The small molecule below binds the protein below.
Small molecule (SMILES): CC(=O)N[C@H]1[C@H](O[C@H]2[C@H](O)[C@@H](NC(C)=O)CO[C@@H]2CO)O[C@H](CO)[C@@H](O)[C@@H]1O

Sequence of chain 1.E:
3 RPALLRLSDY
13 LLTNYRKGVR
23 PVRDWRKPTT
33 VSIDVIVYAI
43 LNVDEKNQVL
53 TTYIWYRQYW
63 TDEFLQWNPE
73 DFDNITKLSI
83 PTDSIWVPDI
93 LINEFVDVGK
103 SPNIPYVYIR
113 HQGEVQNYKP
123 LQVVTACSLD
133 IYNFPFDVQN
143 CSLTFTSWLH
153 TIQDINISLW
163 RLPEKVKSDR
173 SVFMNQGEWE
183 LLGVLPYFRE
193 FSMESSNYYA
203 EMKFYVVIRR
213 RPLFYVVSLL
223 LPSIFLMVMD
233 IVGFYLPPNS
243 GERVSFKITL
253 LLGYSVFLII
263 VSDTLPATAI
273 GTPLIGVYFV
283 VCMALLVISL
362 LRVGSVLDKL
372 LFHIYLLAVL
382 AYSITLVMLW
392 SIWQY

Binding-site contacts:
Ligand atom C2 contacts residue LEU187 of chain 1.E at 4.4 Å (hydrophobic).
Ligand atom C7 contacts residue VAL209 of chain 1.E at 4.2 Å (hydrophobic).
Ligand atom C3 contacts residue LEU187 of chain 1.E at 4.3 Å (hydrophobic).
Ligand atom N2 contacts residue VAL209 of chain 1.E at 4.0 Å.
Ligand atom C5 contacts residue ASN142 of chain 1.E at 3.7 Å.
Ligand atom C8 contacts residue LEU187 of chain 1.E at 4.2 Å (hydrophobic).
Ligand atom C8 contacts residue TYR189 of chain 1.E at 3.9 Å (hydrophobic).
Ligand atom C5 contacts residue TYR207 of chain 1.E at 4.1 Å (hydrophobic).
Ligand atom O5 contacts residue TYR207 of chain 1.E at 4.3 Å.
Ligand atom C8 contacts residue TYR207 of chain 1.E at 4.4 Å (hydrophobic).
Ligand atom O5 contacts residue ASN142 of chain 1.E at 2.4 Å (h-bond).
Ligand atom C4 contacts residue ASN142 of chain 1.E at 4.2 Å.
Ligand atom C8 contacts residue VAL140 of chain 1.E at 4.2 Å (hydrophobic).
Ligand atom N2 contacts residue ASN142 of chain 1.E at 2.8 Å (h-bond).
Ligand atom C8 contacts residue VAL209 of chain 1.E at 3.5 Å (hydrophobic).
Ligand atom C3 contacts residue ASN142 of chain 1.E at 3.8 Å.
Ligand atom C8 contacts residue PRO188 of chain 1.E at 3.6 Å (hydrophobic).
Ligand atom C1 contacts residue ASN142 of chain 1.E at 1.4 Å.
Ligand atom O4 contacts residue LEU187 of chain 1.E at 3.6 Å.
Ligand atom C8 contacts residue ASN142 of chain 1.E at 4.3 Å.
Ligand atom C2 contacts residue ASN142 of chain 1.E at 2.4 Å.
Ligand atom C4 contacts residue LEU187 of chain 1.E at 4.5 Å (hydrophobic).
Ligand atom C7 contacts residue ASN142 of chain 1.E at 3.1 Å.
Ligand atom C1 contacts residue VAL209 of chain 1.E at 4.2 Å (hydrophobic).
Ligand atom O7 contacts residue ASN142 of chain 1.E at 3.0 Å (h-bond).
Ligand atom C6 contacts residue TYR207 of chain 1.E at 3.9 Å (hydrophobic).
Ligand atom N2 contacts residue LEU187 of chain 1.E at 3.9 Å.